Binding-site contacts:
Ligand atom C14 contacts residue LEU38 of chain 1.B at 4.2 Å (hydrophobic).
Ligand atom C1 contacts residue GLU45 of chain 1.B at 3.2 Å.
Ligand atom C18 contacts residue GLY212 of chain 1.B at 4.0 Å.
Ligand atom C20 contacts residue LEU38 of chain 1.B at 4.2 Å (hydrophobic).
Ligand atom C7 contacts residue ILE116 of chain 1.B at 3.7 Å (hydrophobic).
Ligand atom N27 contacts residue ILE113 of chain 1.B at 3.7 Å.
Ligand atom C14 contacts residue MET76 of chain 1.B at 4.0 Å (hydrophobic).
Ligand atom C4 contacts residue PHE96 of chain 1.B at 4.0 Å (hydrophobic).
Ligand atom N27 contacts residue LEU120 of chain 1.B at 3.8 Å.
Ligand atom C19 contacts residue ILE113 of chain 1.B at 3.7 Å (hydrophobic).
Ligand atom O23 contacts residue HIS215 of chain 1.B at 2.6 Å (h-bond).
Ligand atom O11 contacts residue GLU45 of chain 1.B at 2.6 Å (salt-bridge).
Ligand atom O11 contacts residue ARG86 of chain 1.B at 3.1 Å (salt-bridge).
Ligand atom O11 contacts residue LEU79 of chain 1.B at 3.3 Å (h-bond).
Ligand atom N27 contacts residue ILE116 of chain 1.B at 3.0 Å.
Ligand atom C7 contacts residue PHE117 of chain 1.B at 3.8 Å (hydrophobic).
Ligand atom C17 contacts residue LEU216 of chain 1.B at 4.2 Å (hydrophobic).
Ligand atom O23 contacts residue GLY212 of chain 1.B at 4.0 Å.
Ligand atom C3 contacts residue ALA42 of chain 1.B at 4.1 Å (hydrophobic).
Ligand atom O23 contacts residue LEU216 of chain 1.B at 3.3 Å.
Ligand atom C2 contacts residue LEU41 of chain 1.B at 3.8 Å (hydrophobic).
Ligand atom C1 contacts residue LEU79 of chain 1.B at 3.7 Å (hydrophobic).
Ligand atom C5 contacts residue LEU83 of chain 1.B at 4.2 Å (hydrophobic).
Ligand atom N27 contacts residue PHE117 of chain 1.B at 3.2 Å.
Ligand atom C6 contacts residue MET80 of chain 1.B at 4.1 Å (hydrophobic).
Ligand atom C13 contacts residue MET76 of chain 1.B at 3.9 Å (hydrophobic).
Ligand atom C5 contacts residue PHE96 of chain 1.B at 4.0 Å (hydrophobic).
Ligand atom C6 contacts residue LEU83 of chain 1.B at 3.9 Å (hydrophobic).
Ligand atom C18 contacts residue HIS215 of chain 1.B at 3.4 Å.
Ligand atom C5 contacts residue MET80 of chain 1.B at 4.1 Å (hydrophobic).
Ligand atom C19 contacts residue ILE116 of chain 1.B at 4.2 Å (hydrophobic).
Ligand atom C7 contacts residue ILE113 of chain 1.B at 3.7 Å (hydrophobic).
Ligand atom C19 contacts residue HIS215 of chain 1.B at 3.4 Å.
Ligand atom C15 contacts residue LEU38 of chain 1.B at 4.0 Å (hydrophobic).
Ligand atom C2 contacts residue GLU45 of chain 1.B at 3.0 Å.
Ligand atom C6 contacts residue LEU79 of chain 1.B at 3.4 Å (hydrophobic).
Ligand atom O16 contacts residue PHE96 of chain 1.B at 4.0 Å.
Ligand atom O23 contacts residue MET35 of chain 1.B at 4.1 Å.
Ligand atom C20 contacts residue ILE113 of chain 1.B at 3.9 Å (hydrophobic).
Ligand atom C3 contacts residue LEU38 of chain 1.B at 3.9 Å (hydrophobic).

The protein below binds the small molecule below.
Small molecule (SMILES): N#Cc1cc(O)cc2cc(-c3ccc(O)cc3)oc12

Sequence of chain 1.B:
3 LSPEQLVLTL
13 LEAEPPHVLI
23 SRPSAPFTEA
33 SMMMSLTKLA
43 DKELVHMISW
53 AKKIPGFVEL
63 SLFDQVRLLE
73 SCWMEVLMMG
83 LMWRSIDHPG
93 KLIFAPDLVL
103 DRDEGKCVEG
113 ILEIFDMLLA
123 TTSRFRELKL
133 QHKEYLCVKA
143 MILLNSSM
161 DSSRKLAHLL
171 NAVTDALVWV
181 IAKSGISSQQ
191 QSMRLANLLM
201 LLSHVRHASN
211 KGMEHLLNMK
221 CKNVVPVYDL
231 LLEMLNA